Sequence of chain 1.D:
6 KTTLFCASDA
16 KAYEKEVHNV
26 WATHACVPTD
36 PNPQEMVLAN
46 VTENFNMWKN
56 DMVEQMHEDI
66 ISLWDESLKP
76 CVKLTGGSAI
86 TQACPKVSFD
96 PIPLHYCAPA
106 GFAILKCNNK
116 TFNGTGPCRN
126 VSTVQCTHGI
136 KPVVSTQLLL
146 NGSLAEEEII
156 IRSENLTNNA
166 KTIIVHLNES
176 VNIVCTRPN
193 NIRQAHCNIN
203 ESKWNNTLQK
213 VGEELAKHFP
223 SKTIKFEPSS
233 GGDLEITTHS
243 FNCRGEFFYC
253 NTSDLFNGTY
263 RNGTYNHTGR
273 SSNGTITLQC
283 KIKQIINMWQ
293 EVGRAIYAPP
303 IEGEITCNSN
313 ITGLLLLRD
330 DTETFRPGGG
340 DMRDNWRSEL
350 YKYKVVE

Binding-site contacts:
Ligand atom C3 contacts residue ASN259 of chain 1.D at 3.8 Å.
Ligand atom C4 contacts residue ASN259 of chain 1.D at 4.2 Å.
Ligand atom C5 contacts residue THR270 of chain 1.D at 4.1 Å.
Ligand atom C6 contacts residue ASP256 of chain 1.D at 3.9 Å.
Ligand atom C2 contacts residue ASN259 of chain 1.D at 2.5 Å.
Ligand atom O5 contacts residue GLY271 of chain 1.D at 3.7 Å.
Ligand atom O7 contacts residue PRO230 of chain 1.D at 3.7 Å.
Ligand atom O5 contacts residue THR270 of chain 1.D at 3.6 Å.
Ligand atom C8 contacts residue ASN259 of chain 1.D at 3.9 Å.
Ligand atom O5 contacts residue ARG272 of chain 1.D at 4.2 Å.
Ligand atom C7 contacts residue ASN259 of chain 1.D at 3.7 Å.
Ligand atom O6 contacts residue ASN259 of chain 1.D at 4.5 Å.
Ligand atom O6 contacts residue ARG272 of chain 1.D at 3.2 Å.
Ligand atom C5 contacts residue ASP256 of chain 1.D at 4.3 Å.
Ligand atom C1 contacts residue GLY271 of chain 1.D at 3.9 Å.
Ligand atom C8 contacts residue PRO230 of chain 1.D at 3.7 Å (hydrophobic).
Ligand atom C7 contacts residue PRO230 of chain 1.D at 3.9 Å (hydrophobic).
Ligand atom N2 contacts residue ASN259 of chain 1.D at 2.8 Å (h-bond).
Ligand atom C5 contacts residue ASN259 of chain 1.D at 3.7 Å.
Ligand atom O5 contacts residue ASP256 of chain 1.D at 3.4 Å (salt-bridge).
Ligand atom C2 contacts residue SER255 of chain 1.D at 4.2 Å.
Ligand atom O6 contacts residue GLY271 of chain 1.D at 4.1 Å.
Ligand atom C1 contacts residue SER255 of chain 1.D at 4.0 Å.
Ligand atom C6 contacts residue ARG272 of chain 1.D at 4.1 Å.
Ligand atom C1 contacts residue ASP256 of chain 1.D at 4.4 Å.
Ligand atom C1 contacts residue ASN259 of chain 1.D at 1.4 Å.
Ligand atom C8 contacts residue GLU229 of chain 1.D at 3.5 Å.
Ligand atom O5 contacts residue ASN259 of chain 1.D at 2.4 Å (h-bond).
Ligand atom O6 contacts residue ASP256 of chain 1.D at 2.6 Å (salt-bridge).
Ligand atom O5 contacts residue SER255 of chain 1.D at 4.3 Å.
Ligand atom C1 contacts residue THR270 of chain 1.D at 3.6 Å.

A small-molecule ligand and the protein it binds are described below.
Small molecule (SMILES): CC(=O)N[C@@H]1[C@@H](O)[C@H](O)[C@@H](CO)O[C@H]1O